Sequence of chain 2.A:
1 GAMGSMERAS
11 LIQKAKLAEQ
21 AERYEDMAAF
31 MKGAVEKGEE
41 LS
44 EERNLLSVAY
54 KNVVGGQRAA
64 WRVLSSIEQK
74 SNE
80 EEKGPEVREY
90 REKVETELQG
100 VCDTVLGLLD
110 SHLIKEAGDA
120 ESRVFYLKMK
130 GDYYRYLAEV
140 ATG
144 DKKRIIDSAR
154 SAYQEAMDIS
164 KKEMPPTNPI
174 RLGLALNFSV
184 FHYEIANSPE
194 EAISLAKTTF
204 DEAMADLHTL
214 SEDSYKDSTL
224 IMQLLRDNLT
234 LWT

Binding-site contacts:
Ligand atom N1 contacts residue ILE173 of chain 2.A at 2.7 Å (h-bond).
Ligand atom N1 contacts residue GLY176 of chain 2.A at 3.5 Å.
Ligand atom C7 contacts residue ILE173 of chain 2.A at 4.2 Å (hydrophobic).
Ligand atom C6 contacts residue PRO172 of chain 2.A at 4.3 Å (hydrophobic).
Ligand atom N1 contacts residue LEU177 of chain 2.A at 3.4 Å (h-bond).
Ligand atom C8 contacts residue PHE124 of chain 2.A at 4.1 Å (hydrophobic).
Ligand atom N contacts residue PE51 of chain 2.D at 4.3 Å.
Ligand atom C7 contacts residue GLY176 of chain 2.A at 4.1 Å.
Ligand atom C8 contacts residue LEU7 of chain 2.B at 3.8 Å (hydrophobic).
Ligand atom C3 contacts residue LEU7 of chain 2.B at 4.2 Å (hydrophobic).
Ligand atom C contacts residue VAL9 of chain 2.B at 3.1 Å (hydrophobic).
Ligand atom C7 contacts residue LEU7 of chain 2.B at 4.3 Å (hydrophobic).
Ligand atom N1 contacts residue PRO172 of chain 2.A at 3.6 Å.
Ligand atom N contacts residue ASN47 of chain 2.A at 3.5 Å (h-bond).
Ligand atom N1 contacts residue LYS127 of chain 2.A at 3.2 Å.
Ligand atom C5 contacts residue LEU7 of chain 2.B at 4.1 Å (hydrophobic).
Ligand atom C4 contacts residue PE51 of chain 2.D at 3.7 Å.
Ligand atom C contacts residue VAL51 of chain 2.A at 3.7 Å (hydrophobic).
Ligand atom C1 contacts residue ASN47 of chain 2.A at 3.5 Å.
Ligand atom C5 contacts residue ILE173 of chain 2.A at 4.0 Å (hydrophobic).
Ligand atom O contacts residue VAL9 of chain 2.B at 3.5 Å.
Ligand atom C1 contacts residue VAL9 of chain 2.B at 3.8 Å (hydrophobic).
Ligand atom O contacts residue ASN47 of chain 2.A at 4.3 Å.
Ligand atom C5 contacts residue ILE224 of chain 2.A at 4.2 Å (hydrophobic).
Ligand atom C7 contacts residue LYS127 of chain 2.A at 2.8 Å.
Ligand atom O contacts residue SER50 of chain 2.A at 2.8 Å (h-bond).
Ligand atom O contacts residue PHE124 of chain 2.A at 3.8 Å.
Ligand atom C4 contacts residue PRO172 of chain 2.A at 3.8 Å (hydrophobic).
Ligand atom C1 contacts residue SER50 of chain 2.A at 3.6 Å.
Ligand atom C5 contacts residue GLY176 of chain 2.A at 4.2 Å.
Ligand atom C contacts residue SER50 of chain 2.A at 3.7 Å.
Ligand atom C4 contacts residue ILE224 of chain 2.A at 3.9 Å (hydrophobic).
Ligand atom C5 contacts residue PRO172 of chain 2.A at 3.2 Å (hydrophobic).
Ligand atom C3 contacts residue PE51 of chain 2.D at 3.3 Å.
Ligand atom C2 contacts residue PE51 of chain 2.D at 4.1 Å.
Ligand atom C1 contacts residue PHE124 of chain 2.A at 4.3 Å (hydrophobic).
Ligand atom C6 contacts residue LEU7 of chain 2.B at 3.9 Å (hydrophobic).
Ligand atom C2 contacts residue LEU7 of chain 2.B at 3.9 Å (hydrophobic).
Ligand atom C6 contacts residue LYS127 of chain 2.A at 4.1 Å.
Ligand atom C contacts residue ASN47 of chain 2.A at 3.5 Å.

This small molecule binds to this protein.
Small molecule (SMILES): CC(=O)Nc1cccc(CN)c1

Sequence of chain 2.B:
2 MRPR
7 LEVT